Sequence of chain 2.A:
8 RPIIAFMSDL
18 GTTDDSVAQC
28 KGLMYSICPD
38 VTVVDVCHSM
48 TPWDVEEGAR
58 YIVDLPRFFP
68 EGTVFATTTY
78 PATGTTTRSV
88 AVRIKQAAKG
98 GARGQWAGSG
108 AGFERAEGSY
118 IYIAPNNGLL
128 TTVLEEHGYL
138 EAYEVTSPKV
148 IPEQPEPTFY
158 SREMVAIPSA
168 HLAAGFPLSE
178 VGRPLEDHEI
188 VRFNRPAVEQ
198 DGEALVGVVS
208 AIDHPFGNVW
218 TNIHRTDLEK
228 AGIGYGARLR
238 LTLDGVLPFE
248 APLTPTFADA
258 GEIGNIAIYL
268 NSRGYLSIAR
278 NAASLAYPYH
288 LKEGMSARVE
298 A

Sequence of chain 2.B:
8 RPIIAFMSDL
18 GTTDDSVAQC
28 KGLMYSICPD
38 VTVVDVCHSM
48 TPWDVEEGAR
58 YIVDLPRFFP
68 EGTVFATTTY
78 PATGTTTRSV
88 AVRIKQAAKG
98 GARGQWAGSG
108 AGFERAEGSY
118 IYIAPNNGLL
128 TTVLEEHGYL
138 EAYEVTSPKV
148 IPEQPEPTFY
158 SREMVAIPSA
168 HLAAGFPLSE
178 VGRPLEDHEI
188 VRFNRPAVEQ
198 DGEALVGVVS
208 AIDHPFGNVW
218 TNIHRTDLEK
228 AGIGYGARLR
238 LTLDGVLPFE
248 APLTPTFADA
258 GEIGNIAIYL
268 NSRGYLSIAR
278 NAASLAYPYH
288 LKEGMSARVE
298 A

Binding-site contacts:
Ligand atom F19 contacts residue SER158 of chain 2.A at 2.9 Å.
Ligand atom F19 contacts residue TYR157 of chain 2.A at 3.4 Å.
Ligand atom N3 contacts residue PHE254 of chain 2.B at 3.5 Å.
Ligand atom O2' contacts residue ASP16 of chain 2.A at 2.6 Å (salt-bridge).
Ligand atom C6 contacts residue ARG277 of chain 2.B at 3.6 Å.
Ligand atom N1 contacts residue PHE254 of chain 2.B at 3.3 Å.
Ligand atom O3' contacts residue SER158 of chain 2.A at 2.8 Å (h-bond).
Ligand atom O2' contacts residue THR76 of chain 2.A at 3.6 Å.
Ligand atom N3 contacts residue PRO78 of chain 2.A at 3.5 Å.
Ligand atom O3' contacts residue ASP16 of chain 2.A at 2.6 Å (salt-bridge).
Ligand atom N7 contacts residue ASN215 of chain 2.B at 3.1 Å (h-bond).
Ligand atom C4 contacts residue PHE254 of chain 2.B at 3.5 Å (hydrophobic).
Ligand atom C8 contacts residue PHE213 of chain 2.B at 3.5 Å (hydrophobic).
Ligand atom C6 contacts residue TRP50 of chain 2.A at 3.6 Å (hydrophobic).
Ligand atom C2 contacts residue PHE254 of chain 2.B at 3.6 Å (hydrophobic).
Ligand atom N9 contacts residue TRP50 of chain 2.A at 3.5 Å (h-bond).
Ligand atom C5 contacts residue PHE254 of chain 2.B at 3.5 Å (hydrophobic).
Ligand atom N6 contacts residue ASN215 of chain 2.B at 2.9 Å (h-bond).
Ligand atom O2' contacts residue TRP50 of chain 2.A at 3.3 Å (h-bond).
Ligand atom N6 contacts residue PHE254 of chain 2.B at 3.5 Å.
Ligand atom C1' contacts residue TYR77 of chain 2.A at 3.5 Å (hydrophobic).
Ligand atom C5 contacts residue TRP50 of chain 2.A at 3.5 Å (hydrophobic).
Ligand atom O2' contacts residue TYR77 of chain 2.A at 3.1 Å (h-bond).
Ligand atom C2 contacts residue ALA279 of chain 2.B at 3.4 Å (hydrophobic).
Ligand atom F19 contacts residue PHE156 of chain 2.A at 3.4 Å.
Ligand atom N1 contacts residue ALA279 of chain 2.B at 2.8 Å (h-bond).
Ligand atom C4 contacts residue TRP50 of chain 2.A at 3.3 Å (hydrophobic).
Ligand atom C3' contacts residue ASP16 of chain 2.A at 3.4 Å.
Ligand atom N7 contacts residue PHE213 of chain 2.B at 3.5 Å.
Ligand atom C6 contacts residue PHE254 of chain 2.B at 3.5 Å (hydrophobic).
Ligand atom O4' contacts residue THR80 of chain 2.A at 3.7 Å.
Ligand atom O3' contacts residue TYR77 of chain 2.A at 3.4 Å (h-bond).
Ligand atom C2 contacts residue PRO78 of chain 2.A at 3.6 Å (hydrophobic).
Ligand atom N6 contacts residue ARG277 of chain 2.B at 2.8 Å (salt-bridge).
Ligand atom C5' contacts residue THR155 of chain 2.A at 3.4 Å.
Ligand atom N7 contacts residue PHE254 of chain 2.B at 3.5 Å.
Ligand atom N3 contacts residue TRP50 of chain 2.A at 3.4 Å (h-bond).
Ligand atom N1 contacts residue ARG277 of chain 2.B at 3.6 Å (salt-bridge).
Ligand atom C2' contacts residue ASP16 of chain 2.A at 3.5 Å.
Ligand atom C2' contacts residue PHE213 of chain 2.B at 3.6 Å (hydrophobic).

A protein and the small-molecule ligand that binds it are described below.
Small molecule (SMILES): Nc1ncnc2c1ncn2[C@@H]1O[C@H](CF)[C@@H](O)[C@H]1O